Binding-site contacts:
Ligand atom O1P contacts residue ARG62 of chain 1.C at 2.7 Å (salt-bridge).
Ligand atom CG contacts residue ILE172 of chain 1.C at 3.5 Å (hydrophobic).
Ligand atom C contacts residue ASP219 of chain 1.C at 3.5 Å.
Ligand atom O contacts residue VAL182 of chain 1.C at 3.3 Å.
Ligand atom OG contacts residue GLU186 of chain 1.C at 2.4 Å (salt-bridge).
Ligand atom CB contacts residue ASN179 of chain 1.C at 3.4 Å.
Ligand atom O contacts residue GLU119 of chain 1.C at 2.5 Å (salt-bridge).
Ligand atom O contacts residue ASN48 of chain 1.C at 2.8 Å (h-bond).
Ligand atom OE1 contacts residue ARG47 of chain 1.C at 2.8 Å (salt-bridge).
Ligand atom OD1 contacts residue ASN48 of chain 1.C at 3.3 Å.
Ligand atom O contacts residue SER51 of chain 1.C at 3.0 Å (h-bond).
Ligand atom CG2 contacts residue ASP219 of chain 1.C at 3.3 Å.
Ligand atom CB contacts residue ASN179 of chain 1.C at 3.4 Å.
Ligand atom SG contacts residue GLY175 of chain 1.C at 3.5 Å.
Ligand atom CB contacts residue GLU186 of chain 1.C at 3.2 Å.
Ligand atom O2P contacts residue LYS55 of chain 1.C at 3.2 Å (salt-bridge).
Ligand atom O2P contacts residue ARG133 of chain 1.C at 2.7 Å (salt-bridge).
Ligand atom N contacts residue ASN230 of chain 1.C at 2.9 Å (h-bond).
Ligand atom C contacts residue GLU119 of chain 1.C at 3.4 Å.
Ligand atom O contacts residue ASN230 of chain 1.C at 2.9 Å (h-bond).
Ligand atom P contacts residue LYS55 of chain 1.C at 3.4 Å.
Ligand atom NE2 contacts residue ASN48 of chain 1.C at 3.2 Å (h-bond).
Ligand atom N contacts residue ASN179 of chain 1.C at 2.8 Å (h-bond).
Ligand atom CG2 contacts residue GLU215 of chain 1.C at 3.6 Å.
Ligand atom O2P contacts residue TYR134 of chain 1.C at 2.7 Å (h-bond).
Ligand atom C contacts residue LEU178 of chain 1.C at 3.4 Å (hydrophobic).
Ligand atom NE2 contacts residue ASN44 of chain 1.C at 3.3 Å (h-bond).
Ligand atom CB contacts residue GLU119 of chain 1.C at 3.5 Å.
Ligand atom N contacts residue LEU178 of chain 1.C at 3.3 Å.
Ligand atom OE1 contacts residue ASN44 of chain 1.C at 3.4 Å (h-bond).
Ligand atom O3P contacts residue ARG133 of chain 1.C at 2.8 Å (salt-bridge).
Ligand atom OG1 contacts residue GLU215 of chain 1.C at 3.0 Å (salt-bridge).
Ligand atom CA contacts residue ASP219 of chain 1.C at 3.3 Å.
Ligand atom CA contacts residue ASN179 of chain 1.C at 3.6 Å.
Ligand atom OG contacts residue TRP234 of chain 1.C at 2.9 Å (h-bond).
Ligand atom O3P contacts residue ARG62 of chain 1.C at 2.9 Å (salt-bridge).
Ligand atom N contacts residue ASN48 of chain 1.C at 3.1 Å (h-bond).
Ligand atom O1P contacts residue LYS55 of chain 1.C at 2.5 Å (salt-bridge).
Ligand atom N contacts residue GLU186 of chain 1.C at 3.5 Å (salt-bridge).
Ligand atom N contacts residue ASP219 of chain 1.C at 2.9 Å (salt-bridge).

The protein below binds the small molecule below.
Small molecule (SMILES): CC(C)C[C@H](NC(=O)[C@H](CC(=O)O)NC(=O)[C@H](C)NC(=O)[C@@H]1CCCN1C(=O)[C@H](CS)NC(=O)[C@H](COP(=O)(O)O)NC(=O)[C@H](CO)NC(=O)[C@H](CO)NC(=O)[C@@H](NC(=O)[C@@H](N)C(C)C)[C@@H](C)O)C(=O)N[C@H](C(=O)N[C@@H](CCC(N)=O)C(=O)O)[C@@H](C)O

Sequence of chain 1.C:
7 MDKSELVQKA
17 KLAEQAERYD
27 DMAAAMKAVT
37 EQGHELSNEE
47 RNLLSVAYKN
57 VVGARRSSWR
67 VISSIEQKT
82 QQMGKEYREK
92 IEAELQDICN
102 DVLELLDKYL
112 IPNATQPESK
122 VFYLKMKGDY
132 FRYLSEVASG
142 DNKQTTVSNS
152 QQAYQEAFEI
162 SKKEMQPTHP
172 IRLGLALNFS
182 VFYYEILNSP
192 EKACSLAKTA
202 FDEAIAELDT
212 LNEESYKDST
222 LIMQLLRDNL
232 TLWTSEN